This small molecule binds to this protein.
Small molecule (SMILES): CC(=O)N[C@H]1[C@H](O[C@H]2[C@H](O)[C@@H](NC(C)=O)CO[C@@H]2CO[C@H]2O[C@@H](C)[C@@H](O)[C@@H](O)[C@@H]2O)O[C@H](CO)[C@@H](O)[C@@H]1O

Binding-site contacts:
Ligand atom O5 contacts residue SER338 of chain 5.A at 3.4 Å.
Ligand atom C7 contacts residue ASN341 of chain 5.A at 3.4 Å.
Ligand atom O7 contacts residue PRO335 of chain 5.A at 4.0 Å.
Ligand atom C5 contacts residue ASN341 of chain 5.A at 4.2 Å.
Ligand atom C1 contacts residue ASN341 of chain 5.A at 1.4 Å.
Ligand atom C5 contacts residue ASN341 of chain 5.A at 3.5 Å.
Ligand atom C5 contacts residue PHE337 of chain 5.A at 4.5 Å (hydrophobic).
Ligand atom O7 contacts residue ASN341 of chain 5.A at 4.2 Å.
Ligand atom C6 contacts residue PHE337 of chain 5.A at 4.0 Å (hydrophobic).
Ligand atom O7 contacts residue ASN342 of chain 5.A at 3.6 Å (h-bond).
Ligand atom O7 contacts residue ILE344 of chain 5.A at 4.4 Å.
Ligand atom C5 contacts residue SER338 of chain 5.A at 3.8 Å.
Ligand atom C8 contacts residue ASN341 of chain 5.A at 3.2 Å.
Ligand atom C7 contacts residue GLY336 of chain 5.A at 4.5 Å.
Ligand atom C7 contacts residue ASN342 of chain 5.A at 4.4 Å.
Ligand atom O4 contacts residue GLY336 of chain 5.A at 3.8 Å.
Ligand atom C2 contacts residue ASN341 of chain 5.A at 2.5 Å.
Ligand atom C5 contacts residue GLY336 of chain 5.A at 4.4 Å.
Ligand atom C6 contacts residue ASP340 of chain 5.A at 4.5 Å.
Ligand atom O5 contacts residue SER338 of chain 5.A at 4.4 Å.
Ligand atom O5 contacts residue ASN341 of chain 5.A at 2.2 Å (h-bond).
Ligand atom C4 contacts residue ASN341 of chain 5.A at 4.2 Å.
Ligand atom C1 contacts residue SER338 of chain 5.A at 3.9 Å.
Ligand atom O7 contacts residue SER343 of chain 5.A at 4.3 Å.
Ligand atom C6 contacts residue SER338 of chain 5.A at 3.7 Å.
Ligand atom C6 contacts residue SER338 of chain 5.A at 4.2 Å.
Ligand atom N2 contacts residue ASN341 of chain 5.A at 3.1 Å (h-bond).
Ligand atom O7 contacts residue GLY336 of chain 5.A at 3.4 Å (h-bond).
Ligand atom C3 contacts residue ASN341 of chain 5.A at 3.8 Å.
Ligand atom C1 contacts residue GLY336 of chain 5.A at 4.5 Å.
Ligand atom C3 contacts residue GLY336 of chain 5.A at 4.3 Å.
Ligand atom C6 contacts residue ASN341 of chain 5.A at 4.0 Å.

Sequence of chain 5.A:
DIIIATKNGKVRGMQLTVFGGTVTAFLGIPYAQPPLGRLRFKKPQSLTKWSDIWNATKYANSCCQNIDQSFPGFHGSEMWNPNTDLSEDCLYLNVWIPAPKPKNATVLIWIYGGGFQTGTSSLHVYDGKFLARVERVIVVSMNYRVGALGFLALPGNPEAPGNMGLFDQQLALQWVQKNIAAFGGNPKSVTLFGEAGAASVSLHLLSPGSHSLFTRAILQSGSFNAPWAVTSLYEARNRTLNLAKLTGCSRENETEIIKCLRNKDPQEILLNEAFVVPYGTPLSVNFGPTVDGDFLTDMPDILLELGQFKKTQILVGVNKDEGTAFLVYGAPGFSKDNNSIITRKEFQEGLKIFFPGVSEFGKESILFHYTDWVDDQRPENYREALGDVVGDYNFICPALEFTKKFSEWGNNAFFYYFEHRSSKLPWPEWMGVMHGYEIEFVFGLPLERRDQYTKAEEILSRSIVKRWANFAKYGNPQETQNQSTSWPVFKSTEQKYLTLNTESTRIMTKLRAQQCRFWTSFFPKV